Sequence of chain 3.A:
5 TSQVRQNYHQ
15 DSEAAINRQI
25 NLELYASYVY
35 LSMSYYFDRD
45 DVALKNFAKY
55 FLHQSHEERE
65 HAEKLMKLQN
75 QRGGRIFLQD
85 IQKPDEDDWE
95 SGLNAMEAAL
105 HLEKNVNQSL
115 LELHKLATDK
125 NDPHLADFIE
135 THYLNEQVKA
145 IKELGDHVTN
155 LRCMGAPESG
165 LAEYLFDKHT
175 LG

Binding-site contacts:
Ligand atom O19 contacts residue CYS157 of chain 3.A at 3.2 Å (h-bond).
Ligand atom C20 contacts residue CYS157 of chain 3.A at 1.8 Å (hydrophobic).
Ligand atom C22 contacts residue CYS157 of chain 3.A at 4.0 Å (hydrophobic).
Ligand atom C21 contacts residue ASP45 of chain 3.B at 4.3 Å.
Ligand atom C18 contacts residue CYS157 of chain 3.A at 2.8 Å (hydrophobic).
Ligand atom O19 contacts residue GLY164 of chain 3.B at 4.5 Å.
Ligand atom O23 contacts residue GLU94 of chain 3.B at 4.5 Å.
Ligand atom C21 contacts residue CYS157 of chain 3.A at 2.8 Å (hydrophobic).
Ligand atom N17 contacts residue CYS157 of chain 3.A at 3.9 Å.

The protein below binds the small molecule below.
Small molecule (SMILES): CCCCSC(=S)SC(C)(C)C(=O)NCCN1C(=O)CCC1=O

Sequence of chain 3.B:
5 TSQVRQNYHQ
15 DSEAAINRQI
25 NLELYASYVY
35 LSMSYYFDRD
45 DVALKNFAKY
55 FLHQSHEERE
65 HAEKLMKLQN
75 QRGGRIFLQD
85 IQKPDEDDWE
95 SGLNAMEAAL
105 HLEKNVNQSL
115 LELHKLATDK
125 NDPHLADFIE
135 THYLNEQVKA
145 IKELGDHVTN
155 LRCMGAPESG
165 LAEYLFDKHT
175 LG